Binding-site contacts:
Ligand atom C09 contacts residue GLY317 of chain 1.A at 3.7 Å.
Ligand atom C08 contacts residue ALA315 of chain 1.A at 3.8 Å (hydrophobic).
Ligand atom S07 contacts residue TYR218 of chain 1.A at 3.5 Å.
Ligand atom C24 contacts residue SER61 of chain 1.A at 3.0 Å.
Ligand atom C20 contacts residue LEU290 of chain 1.A at 3.6 Å (hydrophobic).
Ligand atom C10 contacts residue THR316 of chain 1.A at 3.8 Å.
Ligand atom S15 contacts residue SER61 of chain 1.A at 3.5 Å (h-bond).
Ligand atom C12 contacts residue ALA315 of chain 1.A at 3.4 Å (hydrophobic).
Ligand atom O25 contacts residue GLY314 of chain 1.A at 3.9 Å.
Ligand atom C09 contacts residue THR316 of chain 1.A at 3.9 Å.
Ligand atom C13 contacts residue THR316 of chain 1.A at 3.8 Å.
Ligand atom O16 contacts residue ASN149 of chain 1.A at 3.4 Å (h-bond).
Ligand atom C18 contacts residue SER61 of chain 1.A at 3.4 Å.
Ligand atom C03 contacts residue TYR218 of chain 1.A at 3.8 Å (hydrophobic).
Ligand atom O16 contacts residue SER61 of chain 1.A at 2.7 Å (h-bond).
Ligand atom O16 contacts residue LYS64 of chain 1.A at 3.4 Å (salt-bridge).
Ligand atom S15 contacts residue ASN149 of chain 1.A at 3.8 Å.
Ligand atom N14 contacts residue ALA315 of chain 1.A at 2.6 Å (h-bond).
Ligand atom C21 contacts residue ASN286 of chain 1.A at 3.7 Å.
Ligand atom C01 contacts residue GLN117 of chain 1.A at 3.3 Å.
Ligand atom O17 contacts residue GLN117 of chain 1.A at 2.7 Å (h-bond).
Ligand atom N04 contacts residue SER209 of chain 1.A at 3.9 Å.
Ligand atom O25 contacts residue ALA315 of chain 1.A at 3.0 Å (h-bond).
Ligand atom C22 contacts residue SER61 of chain 1.A at 3.9 Å.
Ligand atom CL2 contacts residue ALA315 of chain 1.A at 3.7 Å.
Ligand atom C10 contacts residue GLY317 of chain 1.A at 3.6 Å.
Ligand atom O25 contacts residue SER61 of chain 1.A at 2.5 Å (h-bond).
Ligand atom N04 contacts residue VAL208 of chain 1.A at 3.8 Å.
Ligand atom O17 contacts residue ASN149 of chain 1.A at 2.9 Å (h-bond).
Ligand atom C01 contacts residue TYR218 of chain 1.A at 3.5 Å (hydrophobic).
Ligand atom C06 contacts residue TYR218 of chain 1.A at 3.5 Å (hydrophobic).
Ligand atom N05 contacts residue TYR218 of chain 1.A at 3.9 Å.
Ligand atom CL2 contacts residue GLY314 of chain 1.A at 3.6 Å.
Ligand atom CL2 contacts residue THR313 of chain 1.A at 3.5 Å.
Ligand atom O16 contacts residue TYR218 of chain 1.A at 3.8 Å.
Ligand atom N05 contacts residue VAL208 of chain 1.A at 3.3 Å.
Ligand atom C08 contacts residue THR316 of chain 1.A at 3.8 Å.
Ligand atom C13 contacts residue ALA315 of chain 1.A at 3.0 Å (hydrophobic).
Ligand atom N02 contacts residue TYR218 of chain 1.A at 3.5 Å (h-bond).
Ligand atom C11 contacts residue THR316 of chain 1.A at 3.9 Å.

A small-molecule ligand and the protein it binds are described below.
Small molecule (SMILES): Cn1cnnc1Sc1ccccc1NS(=O)(=O)c1cccc(Cl)c1O

Sequence of chain 1.A:
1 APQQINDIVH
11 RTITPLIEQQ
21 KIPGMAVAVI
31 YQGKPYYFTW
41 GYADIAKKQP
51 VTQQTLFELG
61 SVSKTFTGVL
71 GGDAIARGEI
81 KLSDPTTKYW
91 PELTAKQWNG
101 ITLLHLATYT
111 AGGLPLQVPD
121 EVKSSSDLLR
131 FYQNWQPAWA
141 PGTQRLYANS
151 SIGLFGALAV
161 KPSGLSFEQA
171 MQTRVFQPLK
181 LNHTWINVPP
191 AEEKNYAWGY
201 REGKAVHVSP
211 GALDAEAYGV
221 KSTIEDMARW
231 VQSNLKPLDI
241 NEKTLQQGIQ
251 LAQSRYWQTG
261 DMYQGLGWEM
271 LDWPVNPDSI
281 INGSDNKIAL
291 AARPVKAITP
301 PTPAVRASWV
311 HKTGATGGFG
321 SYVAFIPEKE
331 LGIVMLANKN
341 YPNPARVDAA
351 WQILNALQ